Sequence of chain 1.A:
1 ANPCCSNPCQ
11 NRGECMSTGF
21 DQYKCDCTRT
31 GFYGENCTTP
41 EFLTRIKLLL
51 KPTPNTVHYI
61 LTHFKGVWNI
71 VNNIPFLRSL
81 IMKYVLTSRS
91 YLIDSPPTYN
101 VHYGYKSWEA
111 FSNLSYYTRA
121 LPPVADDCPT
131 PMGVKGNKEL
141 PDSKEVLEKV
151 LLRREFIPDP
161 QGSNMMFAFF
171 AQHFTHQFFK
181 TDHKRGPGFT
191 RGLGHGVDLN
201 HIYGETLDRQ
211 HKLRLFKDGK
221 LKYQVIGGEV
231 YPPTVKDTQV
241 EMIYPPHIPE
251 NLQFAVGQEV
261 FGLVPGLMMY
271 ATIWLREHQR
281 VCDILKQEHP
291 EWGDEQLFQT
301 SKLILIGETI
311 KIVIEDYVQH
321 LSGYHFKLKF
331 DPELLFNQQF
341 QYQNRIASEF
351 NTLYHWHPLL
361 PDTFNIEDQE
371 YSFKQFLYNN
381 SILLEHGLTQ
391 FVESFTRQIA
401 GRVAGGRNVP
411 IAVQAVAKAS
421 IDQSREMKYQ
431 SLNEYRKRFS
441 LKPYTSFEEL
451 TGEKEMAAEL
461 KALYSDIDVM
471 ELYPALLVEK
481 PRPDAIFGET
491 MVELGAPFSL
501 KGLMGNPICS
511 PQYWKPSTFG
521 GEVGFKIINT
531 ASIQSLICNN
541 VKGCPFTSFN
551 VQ

Binding-site contacts:
Ligand atom C1 contacts residue GLN375 of chain 1.A at 4.3 Å.
Ligand atom O5 contacts residue SER381 of chain 1.A at 3.6 Å (h-bond).
Ligand atom C1 contacts residue ILE382 of chain 1.A at 4.2 Å (hydrophobic).
Ligand atom O5 contacts residue ILE382 of chain 1.A at 3.5 Å.
Ligand atom O5 contacts residue ASN379 of chain 1.A at 2.4 Å (h-bond).
Ligand atom C6 contacts residue SER381 of chain 1.A at 4.0 Å.
Ligand atom C5 contacts residue SER381 of chain 1.A at 3.5 Å.
Ligand atom C4 contacts residue ASN379 of chain 1.A at 4.3 Å.
Ligand atom C1 contacts residue ASN379 of chain 1.A at 1.4 Å.
Ligand atom C7 contacts residue ASN379 of chain 1.A at 3.9 Å.
Ligand atom O6 contacts residue TYR371 of chain 1.A at 3.9 Å.
Ligand atom N2 contacts residue ASN379 of chain 1.A at 2.9 Å (h-bond).
Ligand atom C7 contacts residue GLN375 of chain 1.A at 4.4 Å.
Ligand atom C3 contacts residue ASN379 of chain 1.A at 3.8 Å.
Ligand atom C2 contacts residue GLN375 of chain 1.A at 4.4 Å.
Ligand atom C1 contacts residue SER381 of chain 1.A at 3.8 Å.
Ligand atom C6 contacts residue GLU385 of chain 1.A at 3.9 Å.
Ligand atom O6 contacts residue ILE382 of chain 1.A at 4.0 Å.
Ligand atom N2 contacts residue GLN375 of chain 1.A at 4.4 Å.
Ligand atom O6 contacts residue GLU385 of chain 1.A at 3.8 Å.
Ligand atom C5 contacts residue ASN379 of chain 1.A at 3.6 Å.
Ligand atom C2 contacts residue ASN379 of chain 1.A at 2.5 Å.
Ligand atom O7 contacts residue GLN375 of chain 1.A at 4.2 Å.
Ligand atom O7 contacts residue ASN379 of chain 1.A at 4.3 Å.

This protein binds this small molecule.
Small molecule (SMILES): CC(=O)N[C@@H]1[C@@H](O)[C@H](O)[C@@H](CO)O[C@H]1O